The protein below binds the small molecule below.
Small molecule (SMILES): CC(=O)N[C@H]1[C@H](O[C@H]2[C@H](O)[C@@H](NC(C)=O)CO[C@@H]2CO)O[C@H](CO)[C@@H](O)[C@@H]1O

Binding-site contacts:
Ligand atom C3 contacts residue ASN154 of chain 58.A at 4.3 Å.
Ligand atom C1 contacts residue ASN154 of chain 58.A at 2.6 Å.
Ligand atom C8 contacts residue GLY150 of chain 58.A at 4.3 Å.
Ligand atom C7 contacts residue ASN154 of chain 58.A at 1.9 Å.
Ligand atom C2 contacts residue ASN154 of chain 58.A at 2.9 Å.
Ligand atom O7 contacts residue GLY150 of chain 58.A at 4.2 Å.
Ligand atom C8 contacts residue ASN154 of chain 58.A at 3.4 Å.
Ligand atom C7 contacts residue GLY150 of chain 58.A at 4.5 Å.
Ligand atom O7 contacts residue VAL153 of chain 58.A at 2.8 Å (h-bond).
Ligand atom C7 contacts residue VAL153 of chain 58.A at 4.0 Å (hydrophobic).
Ligand atom O7 contacts residue ASN154 of chain 58.A at 1.3 Å (h-bond).
Ligand atom C6 contacts residue THR156 of chain 58.A at 4.2 Å.
Ligand atom O7 contacts residue THR156 of chain 58.A at 4.2 Å.
Ligand atom N2 contacts residue ASN154 of chain 58.A at 2.2 Å (h-bond).
Ligand atom O5 contacts residue ASN154 of chain 58.A at 3.7 Å.
Ligand atom C5 contacts residue THR156 of chain 58.A at 3.7 Å.
Ligand atom O5 contacts residue THR156 of chain 58.A at 3.9 Å.
Ligand atom C1 contacts residue THR156 of chain 58.A at 4.1 Å.

Sequence of chain 58.A:
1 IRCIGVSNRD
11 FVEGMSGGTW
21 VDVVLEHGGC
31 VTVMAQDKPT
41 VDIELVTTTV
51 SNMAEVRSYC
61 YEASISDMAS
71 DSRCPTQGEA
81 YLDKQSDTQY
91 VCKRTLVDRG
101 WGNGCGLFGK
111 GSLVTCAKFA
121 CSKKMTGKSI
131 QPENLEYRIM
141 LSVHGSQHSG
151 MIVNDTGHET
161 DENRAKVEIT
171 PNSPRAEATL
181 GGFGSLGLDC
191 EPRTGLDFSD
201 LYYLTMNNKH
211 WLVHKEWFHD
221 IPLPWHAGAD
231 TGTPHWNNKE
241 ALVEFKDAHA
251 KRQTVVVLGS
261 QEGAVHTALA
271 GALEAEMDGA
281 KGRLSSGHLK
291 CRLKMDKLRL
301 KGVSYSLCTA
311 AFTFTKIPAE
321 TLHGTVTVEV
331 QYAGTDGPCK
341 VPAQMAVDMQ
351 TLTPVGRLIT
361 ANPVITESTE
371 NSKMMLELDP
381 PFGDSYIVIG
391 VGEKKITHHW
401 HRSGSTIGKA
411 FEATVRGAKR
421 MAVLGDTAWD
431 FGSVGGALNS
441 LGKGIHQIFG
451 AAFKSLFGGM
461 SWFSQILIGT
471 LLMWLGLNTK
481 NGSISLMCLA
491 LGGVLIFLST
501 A